Binding-site contacts:
Ligand atom CA contacts residue HIS168 of chain 1.A at 3.2 Å.
Ligand atom O8 contacts residue GLU170 of chain 1.A at 3.6 Å.
Ligand atom CD1 contacts residue GLN192 of chain 1.A at 3.7 Å.
Ligand atom C1 contacts residue VAL31 of chain 1.A at 3.6 Å (hydrophobic).
Ligand atom C21 contacts residue HIS168 of chain 1.A at 3.0 Å.
Ligand atom C contacts residue CYS149 of chain 1.A at 3.3 Å (hydrophobic).
Ligand atom N contacts residue GLU170 of chain 1.A at 2.7 Å (salt-bridge).
Ligand atom N6 contacts residue GLU170 of chain 1.A at 3.7 Å.
Ligand atom O1 contacts residue MET195 of chain 1.A at 3.3 Å.
Ligand atom C2 contacts residue VAL31 of chain 1.A at 3.4 Å (hydrophobic).
Ligand atom O contacts residue GLU170 of chain 1.A at 3.1 Å (salt-bridge).
Ligand atom O contacts residue HIS46 of chain 1.A at 2.8 Å.
Ligand atom CA contacts residue CYS149 of chain 1.A at 2.9 Å (hydrophobic).
Ligand atom C20 contacts residue CYS149 of chain 1.A at 1.7 Å (hydrophobic).
Ligand atom O contacts residue PRO193 of chain 1.A at 3.4 Å.
Ligand atom C5 contacts residue THR52 of chain 1.A at 3.8 Å.
Ligand atom CG contacts residue HIS46 of chain 1.A at 3.7 Å.
Ligand atom N contacts residue SER194 of chain 1.A at 3.2 Å (h-bond).
Ligand atom CB contacts residue GLN192 of chain 1.A at 3.6 Å.
Ligand atom C3 contacts residue ASN30 of chain 1.A at 3.6 Å.
Ligand atom CD1 contacts residue PRO193 of chain 1.A at 3.6 Å (hydrophobic).
Ligand atom CB contacts residue SER194 of chain 1.A at 3.4 Å.
Ligand atom CA contacts residue GLU170 of chain 1.A at 3.6 Å.
Ligand atom N contacts residue MET195 of chain 1.A at 3.5 Å.
Ligand atom N contacts residue SER194 of chain 1.A at 3.0 Å (h-bond).
Ligand atom O contacts residue GLY172 of chain 1.A at 3.6 Å.
Ligand atom C25 contacts residue CYS149 of chain 1.A at 3.6 Å (hydrophobic).
Ligand atom C20 contacts residue HIS168 of chain 1.A at 3.3 Å.
Ligand atom C21 contacts residue CYS149 of chain 1.A at 2.7 Å (hydrophobic).
Ligand atom N contacts residue HIS168 of chain 1.A at 2.7 Å (h-bond).
Ligand atom CB contacts residue LEU169 of chain 1.A at 3.8 Å (hydrophobic).
Ligand atom C4 contacts residue ASN30 of chain 1.A at 3.4 Å.
Ligand atom C29 contacts residue GLU170 of chain 1.A at 3.3 Å.
Ligand atom C contacts residue GLU170 of chain 1.A at 3.6 Å.
Ligand atom CD2 contacts residue HIS46 of chain 1.A at 3.2 Å.
Ligand atom C25 contacts residue HIS168 of chain 1.A at 3.2 Å.
Ligand atom O contacts residue CYS149 of chain 1.A at 3.2 Å (h-bond).
Ligand atom O contacts residue LEU169 of chain 1.A at 3.3 Å.
Ligand atom C contacts residue LEU32 of chain 1.A at 3.7 Å (hydrophobic).
Ligand atom O8 contacts residue HIS167 of chain 1.A at 3.0 Å (h-bond).

A small-molecule ligand and the protein it binds are described below.
Small molecule (SMILES): Cc1cc(C(=O)N[C@@H](C)C(=O)N[C@H](C(=O)N[C@@H](CC(C)C)C(=O)N[C@H](/C=C/C(=O)OCc2ccccc2)C[C@@H]2CCNC2=O)C(C)C)no1

Sequence of chain 1.A:
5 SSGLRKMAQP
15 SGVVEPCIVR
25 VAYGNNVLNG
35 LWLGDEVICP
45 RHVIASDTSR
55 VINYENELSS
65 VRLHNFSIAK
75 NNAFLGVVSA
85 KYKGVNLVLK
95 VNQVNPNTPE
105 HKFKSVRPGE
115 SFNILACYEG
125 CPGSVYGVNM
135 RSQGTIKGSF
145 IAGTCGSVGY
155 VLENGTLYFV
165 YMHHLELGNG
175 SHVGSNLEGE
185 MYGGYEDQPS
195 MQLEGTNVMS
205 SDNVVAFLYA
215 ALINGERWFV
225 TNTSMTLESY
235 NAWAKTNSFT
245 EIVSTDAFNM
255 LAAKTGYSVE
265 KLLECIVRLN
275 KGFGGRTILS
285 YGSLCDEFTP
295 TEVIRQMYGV